Sequence of chain 1.A:
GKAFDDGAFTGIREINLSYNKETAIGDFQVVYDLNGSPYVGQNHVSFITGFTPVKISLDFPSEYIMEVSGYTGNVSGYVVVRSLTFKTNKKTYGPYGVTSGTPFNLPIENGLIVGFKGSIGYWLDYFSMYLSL

This protein binds this small molecule.
Small molecule (SMILES): CO[C@H]1O[C@H](CO)[C@H](O)[C@H](O[C@@H]2O[C@H](CO)[C@H](O)[C@H](O)[C@H]2O)[C@H]1NC(C)=O

Binding-site contacts:
Ligand atom O6 contacts residue TYR122 of chain 1.A at 3.0 Å (h-bond).
Ligand atom O5 contacts residue TYR122 of chain 1.A at 3.1 Å (h-bond).
Ligand atom O6 contacts residue VAL79 of chain 1.A at 4.2 Å.
Ligand atom O3 contacts residue GLY1 of chain 1.A at 3.0 Å (h-bond).
Ligand atom O6 contacts residue VAL80 of chain 1.A at 4.1 Å.
Ligand atom O4 contacts residue ASP125 of chain 1.A at 2.6 Å (salt-bridge).
Ligand atom O5 contacts residue GLY121 of chain 1.A at 3.7 Å.
Ligand atom O6 contacts residue GLY121 of chain 1.A at 3.6 Å.
Ligand atom O6 contacts residue ASP125 of chain 1.A at 2.8 Å (salt-bridge).
Ligand atom O4 contacts residue GLY121 of chain 1.A at 3.5 Å.
Ligand atom O6 contacts residue ALA17 of chain 1.B at 3.9 Å.
Ligand atom C2 contacts residue GLY1 of chain 1.A at 3.8 Å.
Ligand atom O4 contacts residue GLY1 of chain 1.A at 2.9 Å (h-bond).
Ligand atom CM contacts residue TYR122 of chain 1.A at 3.6 Å (hydrophobic).
Ligand atom C4 contacts residue GLY1 of chain 1.A at 3.9 Å.
Ligand atom O7 contacts residue GLY1 of chain 1.A at 3.5 Å (h-bond).
Ligand atom O6 contacts residue TYR78 of chain 1.A at 3.8 Å.
Ligand atom O5 contacts residue GLY1 of chain 1.A at 4.1 Å.
Ligand atom C5 contacts residue ASP125 of chain 1.A at 3.8 Å.
Ligand atom O6 contacts residue TRP123 of chain 1.A at 2.9 Å (h-bond).
Ligand atom C5 contacts residue TYR122 of chain 1.A at 4.0 Å (hydrophobic).
Ligand atom C3 contacts residue TYR78 of chain 1.A at 3.8 Å (hydrophobic).
Ligand atom O1 contacts residue TYR78 of chain 1.A at 3.5 Å (h-bond).
Ligand atom C7 contacts residue PHE47 of chain 1.A at 4.1 Å (hydrophobic).
Ligand atom C1 contacts residue TYR122 of chain 1.A at 4.1 Å (hydrophobic).
Ligand atom C6 contacts residue TYR122 of chain 1.A at 3.8 Å (hydrophobic).
Ligand atom CM contacts residue TYR78 of chain 1.A at 3.6 Å (hydrophobic).
Ligand atom C3 contacts residue GLY1 of chain 1.A at 3.8 Å.
Ligand atom C2 contacts residue GLY1 of chain 1.A at 4.0 Å.
Ligand atom C4 contacts residue TYR78 of chain 1.A at 4.0 Å (hydrophobic).
Ligand atom C6 contacts residue TRP123 of chain 1.A at 3.7 Å (hydrophobic).
Ligand atom C6 contacts residue ALA17 of chain 1.B at 4.2 Å (hydrophobic).
Ligand atom C6 contacts residue TYR78 of chain 1.A at 3.9 Å (hydrophobic).
Ligand atom C1 contacts residue GLY1 of chain 1.A at 3.9 Å.
Ligand atom O7 contacts residue PHE47 of chain 1.A at 3.4 Å.
Ligand atom C5 contacts residue TYR78 of chain 1.A at 3.8 Å (hydrophobic).
Ligand atom C4 contacts residue ASP125 of chain 1.A at 3.3 Å.
Ligand atom C6 contacts residue ASP125 of chain 1.A at 3.2 Å.
Ligand atom C6 contacts residue VAL80 of chain 1.A at 3.9 Å (hydrophobic).
Ligand atom C7 contacts residue GLY1 of chain 1.A at 4.2 Å.

Sequence of chain 1.B:
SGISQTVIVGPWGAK